Binding-site contacts:
Ligand atom C9 contacts residue PRO8 of chain 5.B at 4.2 Å (hydrophobic).
Ligand atom C6 contacts residue ASN106 of chain 5.B at 4.1 Å.
Ligand atom C8 contacts residue ASN106 of chain 5.B at 4.5 Å.
Ligand atom C4 contacts residue ASN106 of chain 5.B at 3.3 Å.
Ligand atom C9 contacts residue MET74 of chain 5.B at 3.8 Å (hydrophobic).
Ligand atom C8 contacts residue MET74 of chain 5.B at 4.0 Å (hydrophobic).
Ligand atom C2 contacts residue LEU102 of chain 5.B at 4.3 Å (hydrophobic).
Ligand atom C2 contacts residue ASN106 of chain 5.B at 4.3 Å.
Ligand atom C12 contacts residue PRO8 of chain 5.B at 4.4 Å (hydrophobic).
Ligand atom C4 contacts residue LEU102 of chain 5.B at 3.9 Å (hydrophobic).
Ligand atom N3 contacts residue MET74 of chain 5.B at 4.5 Å.
Ligand atom C5 contacts residue MET74 of chain 5.B at 3.7 Å (hydrophobic).
Ligand atom N3 contacts residue ASN106 of chain 5.B at 2.8 Å (h-bond).
Ligand atom C2 contacts residue MET74 of chain 5.B at 3.6 Å (hydrophobic).
Ligand atom C6 contacts residue GLU134 of chain 9.B at 4.4 Å.
Ligand atom C10 contacts residue VAL135 of chain 9.B at 4.3 Å (hydrophobic).
Ligand atom O11 contacts residue MET74 of chain 5.B at 4.0 Å.
Ligand atom C8 contacts residue LEU102 of chain 5.B at 4.4 Å (hydrophobic).
Ligand atom C1 contacts residue LEU102 of chain 5.B at 3.8 Å (hydrophobic).
Ligand atom C12 contacts residue GLY9 of chain 5.B at 4.1 Å.
Ligand atom C6 contacts residue MET74 of chain 5.B at 3.9 Å (hydrophobic).
Ligand atom C10 contacts residue ASN106 of chain 5.B at 3.3 Å.
Ligand atom C12 contacts residue PHE70 of chain 5.B at 4.4 Å (hydrophobic).
Ligand atom O11 contacts residue GLY9 of chain 5.B at 4.1 Å.
Ligand atom C8 contacts residue ARG88 of chain 5.B at 4.0 Å.
Ligand atom C6 contacts residue LEU102 of chain 5.B at 4.0 Å (hydrophobic).
Ligand atom C7 contacts residue ASN106 of chain 5.B at 3.3 Å.
Ligand atom C10 contacts residue LEU102 of chain 5.B at 3.9 Å (hydrophobic).
Ligand atom C10 contacts residue LEU131 of chain 9.B at 4.5 Å (hydrophobic).
Ligand atom C10 contacts residue MET105 of chain 5.B at 3.6 Å (hydrophobic).
Ligand atom C7 contacts residue LEU102 of chain 5.B at 3.6 Å (hydrophobic).
Ligand atom C8 contacts residue PRO8 of chain 5.B at 3.9 Å (hydrophobic).
Ligand atom C4 contacts residue LEU86 of chain 5.B at 4.3 Å (hydrophobic).
Ligand atom C7 contacts residue MET74 of chain 5.B at 4.4 Å (hydrophobic).
Ligand atom C4 contacts residue MET74 of chain 5.B at 4.0 Å (hydrophobic).
Ligand atom C12 contacts residue ALA37 of chain 5.B at 3.8 Å (hydrophobic).
Ligand atom O11 contacts residue PRO8 of chain 5.B at 3.6 Å.
Ligand atom C1 contacts residue MET74 of chain 5.B at 3.9 Å (hydrophobic).
Ligand atom N3 contacts residue LEU102 of chain 5.B at 3.4 Å.
Ligand atom C1 contacts residue ASN106 of chain 5.B at 3.2 Å.

Sequence of chain 9.B:
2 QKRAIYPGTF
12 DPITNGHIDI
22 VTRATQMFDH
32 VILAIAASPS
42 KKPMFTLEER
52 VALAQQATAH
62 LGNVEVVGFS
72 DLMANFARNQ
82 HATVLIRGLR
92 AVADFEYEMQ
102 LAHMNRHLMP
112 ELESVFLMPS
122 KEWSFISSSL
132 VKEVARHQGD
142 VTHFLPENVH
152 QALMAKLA

Sequence of chain 5.B:
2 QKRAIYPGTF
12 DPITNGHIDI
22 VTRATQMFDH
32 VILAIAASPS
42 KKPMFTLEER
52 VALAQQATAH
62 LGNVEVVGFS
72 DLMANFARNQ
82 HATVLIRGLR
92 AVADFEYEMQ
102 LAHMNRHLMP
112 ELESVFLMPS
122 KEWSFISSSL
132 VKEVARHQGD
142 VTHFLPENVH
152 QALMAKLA

The small molecule below binds the protein below.
Small molecule (SMILES): COc1ccc2[nH]c(C)cc2c1